Sequence of chain 2.B:
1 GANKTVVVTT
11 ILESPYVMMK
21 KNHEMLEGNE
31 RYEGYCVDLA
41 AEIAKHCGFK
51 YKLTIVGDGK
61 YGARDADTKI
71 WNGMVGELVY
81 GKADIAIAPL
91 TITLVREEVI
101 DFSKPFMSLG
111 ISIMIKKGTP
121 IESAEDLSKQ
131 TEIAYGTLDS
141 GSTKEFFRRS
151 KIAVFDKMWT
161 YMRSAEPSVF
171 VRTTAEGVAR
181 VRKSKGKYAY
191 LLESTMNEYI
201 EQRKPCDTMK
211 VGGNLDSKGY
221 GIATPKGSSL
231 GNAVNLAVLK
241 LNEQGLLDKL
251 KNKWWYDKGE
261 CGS

Binding-site contacts:
Ligand atom OE1 contacts residue SER142 of chain 2.B at 3.4 Å (h-bond).
Ligand atom CA contacts residue TYR61 of chain 2.B at 4.2 Å (hydrophobic).
Ligand atom OXT contacts residue ARG96 of chain 2.B at 2.7 Å (salt-bridge).
Ligand atom CG contacts residue LEU138 of chain 2.B at 4.1 Å (hydrophobic).
Ligand atom C contacts residue SER142 of chain 2.B at 3.4 Å.
Ligand atom OE1 contacts residue GLY141 of chain 2.B at 3.7 Å.
Ligand atom CG contacts residue MET196 of chain 2.B at 4.1 Å (hydrophobic).
Ligand atom N contacts residue GLU193 of chain 2.B at 2.8 Å (salt-bridge).
Ligand atom OXT contacts residue LEU90 of chain 2.B at 3.6 Å.
Ligand atom OXT contacts residue TYR61 of chain 2.B at 3.6 Å.
Ligand atom CA contacts residue PRO89 of chain 2.B at 4.1 Å (hydrophobic).
Ligand atom C contacts residue THR91 of chain 2.B at 3.6 Å.
Ligand atom OXT contacts residue PRO89 of chain 2.B at 3.7 Å.
Ligand atom OE1 contacts residue THR143 of chain 2.B at 3.1 Å (h-bond).
Ligand atom OXT contacts residue SER142 of chain 2.B at 4.0 Å.
Ligand atom N contacts residue THR91 of chain 2.B at 3.0 Å (h-bond).
Ligand atom OXT contacts residue THR91 of chain 2.B at 2.9 Å (h-bond).
Ligand atom CB contacts residue TYR61 of chain 2.B at 3.6 Å (hydrophobic).
Ligand atom OE2 contacts residue GLU193 of chain 2.B at 3.6 Å.
Ligand atom CG contacts residue TYR61 of chain 2.B at 4.3 Å (hydrophobic).
Ligand atom N contacts residue TYR220 of chain 2.B at 3.8 Å.
Ligand atom CD contacts residue LEU138 of chain 2.B at 4.3 Å (hydrophobic).
Ligand atom CA contacts residue THR91 of chain 2.B at 3.4 Å.
Ligand atom CG contacts residue GLU193 of chain 2.B at 3.5 Å.
Ligand atom N contacts residue PRO89 of chain 2.B at 2.9 Å (h-bond).
Ligand atom CD contacts residue THR143 of chain 2.B at 3.2 Å.
Ligand atom O contacts residue GLY141 of chain 2.B at 3.5 Å.
Ligand atom O contacts residue ARG96 of chain 2.B at 2.7 Å (salt-bridge).
Ligand atom O contacts residue SER142 of chain 2.B at 3.0 Å (h-bond).
Ligand atom O contacts residue TYR61 of chain 2.B at 3.4 Å.
Ligand atom C contacts residue ARG96 of chain 2.B at 3.4 Å.
Ligand atom CB contacts residue GLU193 of chain 2.B at 4.1 Å.
Ligand atom N contacts residue SER142 of chain 2.B at 4.0 Å.
Ligand atom C contacts residue TYR61 of chain 2.B at 3.7 Å (hydrophobic).
Ligand atom OE2 contacts residue THR143 of chain 2.B at 2.6 Å (h-bond).
Ligand atom CD contacts residue GLU193 of chain 2.B at 3.8 Å.
Ligand atom CA contacts residue GLU193 of chain 2.B at 3.3 Å.
Ligand atom OE1 contacts residue LEU138 of chain 2.B at 4.3 Å.
Ligand atom N contacts residue TYR61 of chain 2.B at 4.1 Å.
Ligand atom CA contacts residue SER142 of chain 2.B at 3.2 Å.

A protein and the small-molecule ligand that binds it are described below.
Small molecule (SMILES): N[C@@H](CCC(=O)O)C(=O)O